The small molecule below binds the protein below.
Small molecule (SMILES): CC(=O)N[C@H]1[C@H](O[C@@H]2[C@H](O)[C@@H](NC(C)=O)CO[C@@H]2CO)O[C@H](CO)[C@@H](O)[C@@H]1O

Binding-site contacts:
Ligand atom C1 contacts residue ASN142 of chain 1.D at 1.4 Å.
Ligand atom C8 contacts residue ILE209 of chain 1.D at 3.7 Å (hydrophobic).
Ligand atom N2 contacts residue ILE209 of chain 1.D at 4.4 Å.
Ligand atom C3 contacts residue ASN142 of chain 1.D at 3.8 Å.
Ligand atom C5 contacts residue ASN142 of chain 1.D at 3.6 Å.
Ligand atom O6 contacts residue TYR207 of chain 1.D at 2.7 Å (h-bond).
Ligand atom O5 contacts residue TYR207 of chain 1.D at 4.1 Å.
Ligand atom O6 contacts residue PHE187 of chain 1.D at 4.3 Å.
Ligand atom C5 contacts residue TYR207 of chain 1.D at 3.8 Å (hydrophobic).
Ligand atom O7 contacts residue ASN142 of chain 1.D at 3.9 Å.
Ligand atom O5 contacts residue ASN142 of chain 1.D at 2.3 Å (h-bond).
Ligand atom C6 contacts residue TYR207 of chain 1.D at 3.9 Å (hydrophobic).
Ligand atom N2 contacts residue ASN142 of chain 1.D at 2.9 Å (h-bond).
Ligand atom C7 contacts residue ASN142 of chain 1.D at 3.6 Å.
Ligand atom O3 contacts residue GLN189 of chain 1.D at 4.3 Å.
Ligand atom C1 contacts residue TYR207 of chain 1.D at 4.2 Å (hydrophobic).
Ligand atom C4 contacts residue ASN142 of chain 1.D at 4.2 Å.
Ligand atom O7 contacts residue LYS191 of chain 1.D at 4.2 Å.
Ligand atom O7 contacts residue TYR207 of chain 1.D at 4.0 Å.
Ligand atom C2 contacts residue ASN142 of chain 1.D at 2.5 Å.

Sequence of chain 1.D:
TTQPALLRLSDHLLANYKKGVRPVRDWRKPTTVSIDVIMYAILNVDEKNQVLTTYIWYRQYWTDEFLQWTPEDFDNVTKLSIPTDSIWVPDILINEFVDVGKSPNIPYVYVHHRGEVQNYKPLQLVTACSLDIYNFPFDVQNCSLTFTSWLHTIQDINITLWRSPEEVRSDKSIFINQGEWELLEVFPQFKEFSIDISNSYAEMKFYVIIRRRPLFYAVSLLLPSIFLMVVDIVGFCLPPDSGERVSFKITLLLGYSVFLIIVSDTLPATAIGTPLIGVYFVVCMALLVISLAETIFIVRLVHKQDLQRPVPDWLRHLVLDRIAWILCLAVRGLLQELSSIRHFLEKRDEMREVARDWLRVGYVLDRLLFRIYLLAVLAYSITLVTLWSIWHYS